This protein binds this small molecule.
Small molecule (SMILES): Cc1ncsc1-c1ccc(CNC(=O)[C@@H]2C[C@@H](O)CN2C(=O)[C@@H](NC(=O)CO)C(C)(C)C)cc1

Sequence of chain 1.I:
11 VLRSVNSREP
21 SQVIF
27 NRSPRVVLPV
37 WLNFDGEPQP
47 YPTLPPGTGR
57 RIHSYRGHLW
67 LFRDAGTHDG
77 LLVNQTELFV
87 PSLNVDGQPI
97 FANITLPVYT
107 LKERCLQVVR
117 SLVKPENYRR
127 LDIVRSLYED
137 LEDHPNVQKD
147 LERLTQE

Binding-site contacts:
Ligand atom CAO contacts residue TYR61 of chain 1.I at 3.6 Å (hydrophobic).
Ligand atom CBC contacts residue ILE58 of chain 1.I at 3.8 Å (hydrophobic).
Ligand atom N contacts residue TYR47 of chain 1.I at 3.7 Å.
Ligand atom NAS contacts residue ARG56 of chain 1.I at 3.1 Å (salt-bridge).
Ligand atom OAE contacts residue PHE40 of chain 1.I at 3.5 Å.
Ligand atom OD1 contacts residue HIS64 of chain 1.I at 2.7 Å (h-bond).
Ligand atom CAB contacts residue TRP37 of chain 1.I at 3.7 Å (hydrophobic).
Ligand atom CBB contacts residue TYR47 of chain 1.I at 3.8 Å (hydrophobic).
Ligand atom OAE contacts residue TYR61 of chain 1.I at 3.6 Å.
Ligand atom CB contacts residue HIS59 of chain 1.I at 3.4 Å.
Ligand atom CA contacts residue HIS59 of chain 1.I at 3.3 Å.
Ligand atom CAL contacts residue ILE58 of chain 1.I at 3.5 Å (hydrophobic).
Ligand atom CAW contacts residue TYR61 of chain 1.I at 3.5 Å (hydrophobic).
Ligand atom C contacts residue HIS59 of chain 1.I at 3.5 Å.
Ligand atom OAH contacts residue TYR61 of chain 1.I at 3.1 Å (h-bond).
Ligand atom CAB contacts residue TYR47 of chain 1.I at 3.6 Å (hydrophobic).
Ligand atom NAS contacts residue PRO48 of chain 1.I at 3.7 Å.
Ligand atom OD1 contacts residue TYR61 of chain 1.I at 3.8 Å.
Ligand atom OD1 contacts residue SER60 of chain 1.I at 2.7 Å (h-bond).
Ligand atom CG contacts residue HIS64 of chain 1.I at 3.7 Å.
Ligand atom CG contacts residue TRP66 of chain 1.I at 3.5 Å (hydrophobic).
Ligand atom CAL contacts residue TYR47 of chain 1.I at 3.8 Å (hydrophobic).
Ligand atom CAY contacts residue TYR61 of chain 1.I at 3.5 Å (hydrophobic).
Ligand atom CAN contacts residue PRO48 of chain 1.I at 3.0 Å (hydrophobic).
Ligand atom CG contacts residue TRP37 of chain 1.I at 3.8 Å (hydrophobic).
Ligand atom CD2 contacts residue TYR47 of chain 1.I at 3.5 Å (hydrophobic).
Ligand atom CG contacts residue SER60 of chain 1.I at 3.8 Å.
Ligand atom O contacts residue TYR47 of chain 1.I at 2.7 Å (h-bond).
Ligand atom CD2 contacts residue TRP37 of chain 1.I at 3.5 Å (hydrophobic).
Ligand atom OAG contacts residue TYR61 of chain 1.I at 3.5 Å.
Ligand atom CAN contacts residue ARG56 of chain 1.I at 3.8 Å.
Ligand atom CB contacts residue TYR47 of chain 1.I at 3.7 Å (hydrophobic).
Ligand atom NAU contacts residue TYR61 of chain 1.I at 3.6 Å.
Ligand atom NAT contacts residue HIS59 of chain 1.I at 2.8 Å (h-bond).
Ligand atom SAV contacts residue PHE25 of chain 1.I at 3.8 Å.
Ligand atom SAV contacts residue TYR47 of chain 1.I at 3.8 Å.
Ligand atom C contacts residue TYR47 of chain 1.I at 3.5 Å (hydrophobic).
Ligand atom CAJ contacts residue HIS59 of chain 1.I at 3.7 Å.
Ligand atom CB contacts residue TRP66 of chain 1.I at 3.5 Å (hydrophobic).
Ligand atom OAE contacts residue HIS64 of chain 1.I at 3.1 Å.